This protein binds this small molecule.
Small molecule (SMILES): O=C(O)[C@@H]1O[C@H](O[C@H]2[C@@H](OS(=O)(=O)O)O[C@@H](O)[C@H](NS(=O)(=O)O)[C@H]2O)[C@@H](OS(=O)(=O)O)[C@H](O)[C@@H]1O

Sequence of chain 8.B:
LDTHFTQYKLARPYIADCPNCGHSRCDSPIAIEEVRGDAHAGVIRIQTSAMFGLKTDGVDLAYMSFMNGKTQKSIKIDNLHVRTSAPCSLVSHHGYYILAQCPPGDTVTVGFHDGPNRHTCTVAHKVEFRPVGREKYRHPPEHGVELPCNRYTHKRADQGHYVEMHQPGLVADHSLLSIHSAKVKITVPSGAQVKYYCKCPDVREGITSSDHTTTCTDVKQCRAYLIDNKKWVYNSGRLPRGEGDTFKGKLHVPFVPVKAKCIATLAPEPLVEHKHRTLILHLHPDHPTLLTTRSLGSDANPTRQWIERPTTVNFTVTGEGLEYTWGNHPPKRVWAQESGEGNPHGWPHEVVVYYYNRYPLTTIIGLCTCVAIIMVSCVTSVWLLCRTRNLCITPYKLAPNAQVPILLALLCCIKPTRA

Binding-site contacts:
Ligand atom O5B contacts residue LYS156 of chain 8.B at 3.3 Å.
Ligand atom C3 contacts residue ALA158 of chain 8.B at 4.0 Å (hydrophobic).
Ligand atom O3 contacts residue ARG157 of chain 8.B at 3.3 Å (salt-bridge).
Ligand atom C2 contacts residue ALA158 of chain 8.B at 3.7 Å (hydrophobic).
Ligand atom SAG contacts residue THR4 of chain 8.B at 3.9 Å.
Ligand atom C6 contacts residue LEU62 of chain 8.B at 3.5 Å (hydrophobic).
Ligand atom O6A contacts residue HIS155 of chain 8.B at 3.8 Å.
Ligand atom OBI contacts residue LYS156 of chain 8.B at 4.0 Å.
Ligand atom O3 contacts residue ALA158 of chain 8.B at 3.0 Å (h-bond).
Ligand atom OAF contacts residue ALA158 of chain 8.B at 3.3 Å.
Ligand atom OAH contacts residue LEU2 of chain 8.B at 2.8 Å (h-bond).
Ligand atom OAH contacts residue THR4 of chain 8.B at 3.7 Å.
Ligand atom O6B contacts residue ARG157 of chain 8.B at 3.3 Å (salt-bridge).
Ligand atom C5 contacts residue LEU62 of chain 8.B at 3.8 Å (hydrophobic).
Ligand atom O4 contacts residue HIS155 of chain 8.B at 3.5 Å (h-bond).
Ligand atom OAH contacts residue ASP3 of chain 8.B at 4.0 Å.
Ligand atom C6 contacts residue HIS94 of chain 8.B at 3.9 Å.
Ligand atom C3 contacts residue LYS156 of chain 8.B at 4.0 Å.
Ligand atom C5 contacts residue HIS155 of chain 8.B at 4.0 Å.
Ligand atom O6B contacts residue LYS156 of chain 8.B at 3.3 Å.
Ligand atom OAF contacts residue THR4 of chain 8.B at 2.9 Å (h-bond).
Ligand atom C6 contacts residue HIS155 of chain 8.B at 3.4 Å.
Ligand atom O6B contacts residue HIS94 of chain 8.B at 4.0 Å.
Ligand atom O4 contacts residue SER93 of chain 8.B at 3.0 Å (h-bond).
Ligand atom C6 contacts residue SER93 of chain 8.B at 4.0 Å.
Ligand atom O6A contacts residue HIS94 of chain 8.B at 3.2 Å (h-bond).
Ligand atom C3 contacts residue ARG157 of chain 8.B at 3.7 Å.
Ligand atom O6B contacts residue LEU62 of chain 8.B at 4.0 Å.
Ligand atom SAG contacts residue ARG157 of chain 8.B at 3.6 Å (salt-bridge).
Ligand atom O6B contacts residue HIS155 of chain 8.B at 3.3 Å (h-bond).
Ligand atom OAH contacts residue ARG157 of chain 8.B at 3.1 Å (salt-bridge).
Ligand atom OAF contacts residue ARG157 of chain 8.B at 2.8 Å (salt-bridge).
Ligand atom O5 contacts residue LYS156 of chain 8.B at 3.4 Å.
Ligand atom O6A contacts residue SER93 of chain 8.B at 3.2 Å.
Ligand atom O5 contacts residue HIS155 of chain 8.B at 3.6 Å.
Ligand atom C4 contacts residue LYS156 of chain 8.B at 4.0 Å.
Ligand atom O5 contacts residue ARG157 of chain 8.B at 3.8 Å.
Ligand atom O3 contacts residue LYS156 of chain 8.B at 3.0 Å.
Ligand atom O6A contacts residue LEU62 of chain 8.B at 3.4 Å.
Ligand atom O4 contacts residue LYS156 of chain 8.B at 3.5 Å.